Sequence of chain 1.D:
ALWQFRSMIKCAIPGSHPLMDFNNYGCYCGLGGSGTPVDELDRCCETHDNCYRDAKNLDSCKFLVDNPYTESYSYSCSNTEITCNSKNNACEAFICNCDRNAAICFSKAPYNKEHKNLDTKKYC

Binding-site contacts:
Ligand atom S contacts residue GLY32 of chain 1.D at 4.5 Å.
Ligand atom C2 contacts residue ASN24 of chain 1.D at 3.8 Å.
Ligand atom C2 contacts residue LEU118 of chain 1.D at 3.9 Å (hydrophobic).
Ligand atom C1 contacts residue THR120 of chain 1.D at 3.6 Å.
Ligand atom O2 contacts residue GLY32 of chain 1.D at 3.9 Å.
Ligand atom O1 contacts residue LEU31 of chain 1.D at 4.3 Å.
Ligand atom O2 contacts residue GLY33 of chain 1.D at 4.5 Å.
Ligand atom O4 contacts residue GLY33 of chain 1.D at 4.5 Å.
Ligand atom C4 contacts residue LEU118 of chain 1.D at 4.4 Å (hydrophobic).
Ligand atom O2 contacts residue THR120 of chain 1.D at 4.2 Å.
Ligand atom O2 contacts residue LEU31 of chain 1.D at 3.4 Å (h-bond).
Ligand atom C1 contacts residue ASN24 of chain 1.D at 3.3 Å.
Ligand atom C2 contacts residue THR120 of chain 1.D at 3.7 Å.
Ligand atom O3 contacts residue GLY32 of chain 1.D at 4.0 Å.
Ligand atom O1 contacts residue THR120 of chain 1.D at 3.1 Å.
Ligand atom O4 contacts residue THR120 of chain 1.D at 4.0 Å.
Ligand atom C3 contacts residue THR120 of chain 1.D at 4.5 Å.
Ligand atom C6 contacts residue ASN117 of chain 1.D at 3.9 Å.
Ligand atom O3 contacts residue ASN24 of chain 1.D at 4.4 Å.
Ligand atom O3 contacts residue LEU31 of chain 1.D at 2.5 Å (h-bond).
Ligand atom S contacts residue LEU31 of chain 1.D at 2.8 Å (h-bond).
Ligand atom O4 contacts residue CYS27 of chain 1.D at 4.0 Å.
Ligand atom O4 contacts residue LEU31 of chain 1.D at 2.4 Å (h-bond).
Ligand atom S contacts residue THR120 of chain 1.D at 4.0 Å.
Ligand atom C5 contacts residue ASN117 of chain 1.D at 4.2 Å.
Ligand atom O4 contacts residue CYS29 of chain 1.D at 4.5 Å.
Ligand atom O4 contacts residue GLY30 of chain 1.D at 4.3 Å.
Ligand atom O4 contacts residue GLY32 of chain 1.D at 4.1 Å.

The small molecule below binds the protein below.
Small molecule (SMILES): CCCCCCCCOS(=O)(=O)[O-]